Sequence of chain 1.A:
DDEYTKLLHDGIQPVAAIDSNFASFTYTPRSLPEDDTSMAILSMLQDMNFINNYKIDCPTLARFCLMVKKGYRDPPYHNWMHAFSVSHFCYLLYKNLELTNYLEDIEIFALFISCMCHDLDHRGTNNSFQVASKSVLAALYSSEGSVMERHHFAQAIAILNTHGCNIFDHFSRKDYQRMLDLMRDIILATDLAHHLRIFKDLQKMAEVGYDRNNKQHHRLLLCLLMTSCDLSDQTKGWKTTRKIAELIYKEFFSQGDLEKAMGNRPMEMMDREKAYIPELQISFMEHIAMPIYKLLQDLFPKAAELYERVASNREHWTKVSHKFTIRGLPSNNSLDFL

Binding-site contacts:
Ligand atom C4 contacts residue PHE288 of chain 1.A at 3.6 Å (hydrophobic).
Ligand atom N1 contacts residue PHE288 of chain 1.A at 3.5 Å.
Ligand atom C10 contacts residue GLN238 of chain 1.A at 3.4 Å.
Ligand atom N3 contacts residue PHE288 of chain 1.A at 3.5 Å.
Ligand atom C10 contacts residue PHE288 of chain 1.A at 4.1 Å (hydrophobic).
Ligand atom C5 contacts residue ILE252 of chain 1.A at 3.8 Å (hydrophobic).
Ligand atom N7 contacts residue PHE288 of chain 1.A at 3.6 Å.
Ligand atom N9 contacts residue PHE256 of chain 1.A at 3.8 Å.
Ligand atom O2 contacts residue LEU235 of chain 1.A at 3.4 Å.
Ligand atom C11 contacts residue PHE288 of chain 1.A at 4.1 Å (hydrophobic).
Ligand atom C2 contacts residue PHE288 of chain 1.A at 3.5 Å (hydrophobic).
Ligand atom C6 contacts residue ILE252 of chain 1.A at 3.3 Å (hydrophobic).
Ligand atom O2 contacts residue TYR81 of chain 1.A at 4.0 Å.
Ligand atom N7 contacts residue GLN285 of chain 1.A at 2.9 Å (h-bond).
Ligand atom C4 contacts residue ILE252 of chain 1.A at 4.2 Å (hydrophobic).
Ligand atom O6 contacts residue GLN238 of chain 1.A at 3.4 Å (h-bond).
Ligand atom C5 contacts residue PHE288 of chain 1.A at 3.6 Å (hydrophobic).
Ligand atom O6 contacts residue GLN285 of chain 1.A at 3.1 Å (h-bond).
Ligand atom C2 contacts residue LEU235 of chain 1.A at 4.1 Å (hydrophobic).
Ligand atom O6 contacts residue PHE288 of chain 1.A at 3.8 Å.
Ligand atom C13 contacts residue HIS82 of chain 1.A at 3.8 Å.
Ligand atom C8 contacts residue MET273 of chain 1.A at 3.8 Å (hydrophobic).
Ligand atom C5 contacts residue GLN285 of chain 1.A at 3.8 Å.
Ligand atom N3 contacts residue ILE252 of chain 1.A at 4.2 Å.
Ligand atom C12 contacts residue PHE256 of chain 1.A at 4.1 Å (hydrophobic).
Ligand atom N9 contacts residue PHE288 of chain 1.A at 3.7 Å.
Ligand atom C8 contacts residue PHE256 of chain 1.A at 3.9 Å (hydrophobic).
Ligand atom N1 contacts residue ILE252 of chain 1.A at 3.2 Å.
Ligand atom C13 contacts residue TYR81 of chain 1.A at 3.6 Å (hydrophobic).
Ligand atom C2 contacts residue ILE252 of chain 1.A at 3.7 Å (hydrophobic).
Ligand atom C8 contacts residue GLN285 of chain 1.A at 4.0 Å.
Ligand atom O2 contacts residue PHE288 of chain 1.A at 4.0 Å.
Ligand atom C10 contacts residue ILE252 of chain 1.A at 3.6 Å (hydrophobic).
Ligand atom C6 contacts residue GLN285 of chain 1.A at 4.1 Å.
Ligand atom C8 contacts residue PHE288 of chain 1.A at 3.7 Å (hydrophobic).
Ligand atom C8 contacts residue TYR253 of chain 1.A at 4.2 Å (hydrophobic).
Ligand atom C6 contacts residue PHE288 of chain 1.A at 3.4 Å (hydrophobic).
Ligand atom N7 contacts residue TYR253 of chain 1.A at 3.8 Å.
Ligand atom O6 contacts residue ILE252 of chain 1.A at 3.6 Å.
Ligand atom C11 contacts residue LEU196 of chain 1.A at 3.9 Å (hydrophobic).

The small molecule below binds the protein below.
Small molecule (SMILES): CC(C)Cn1c(=O)n(C)c(=O)c2nc[nH]c21